Binding-site contacts:
Ligand atom C17 contacts residue VAL117 of chain 1.A at 4.0 Å (hydrophobic).
Ligand atom C12 contacts residue THR118 of chain 1.A at 3.9 Å.
Ligand atom C2 contacts residue MET121 of chain 1.A at 3.7 Å (hydrophobic).
Ligand atom C5 contacts residue ALA63 of chain 1.A at 3.9 Å (hydrophobic).
Ligand atom C4 contacts residue ALA63 of chain 1.A at 3.5 Å (hydrophobic).
Ligand atom C26 contacts residue ASP124 of chain 1.A at 4.1 Å.
Ligand atom C15 contacts residue THR118 of chain 1.A at 3.8 Å.
Ligand atom C15 contacts residue ILE96 of chain 1.A at 3.8 Å (hydrophobic).
Ligand atom C26 contacts residue MET121 of chain 1.A at 4.1 Å (hydrophobic).
Ligand atom C4 contacts residue MET121 of chain 1.A at 3.9 Å (hydrophobic).
Ligand atom C18 contacts residue LEU116 of chain 1.A at 3.4 Å (hydrophobic).
Ligand atom C16 contacts residue THR118 of chain 1.A at 3.6 Å.
Ligand atom C16 contacts residue ILE96 of chain 1.A at 3.7 Å (hydrophobic).
Ligand atom C18 contacts residue LYS65 of chain 1.A at 3.6 Å.
Ligand atom C22 contacts residue MET121 of chain 1.A at 3.1 Å (hydrophobic).
Ligand atom C25 contacts residue ASP124 of chain 1.A at 3.6 Å.
Ligand atom C10 contacts residue ALA63 of chain 1.A at 4.0 Å (hydrophobic).
Ligand atom N1 contacts residue HIS119 of chain 1.A at 3.6 Å.
Ligand atom C10 contacts residue THR118 of chain 1.A at 3.7 Å.
Ligand atom C16 contacts residue LEU87 of chain 1.A at 3.8 Å (hydrophobic).
Ligand atom C12 contacts residue LYS65 of chain 1.A at 4.0 Å.
Ligand atom N1 contacts residue LEU120 of chain 1.A at 3.9 Å.
Ligand atom C4 contacts residue HIS119 of chain 1.A at 3.3 Å.
Ligand atom C26 contacts residue ALA123 of chain 1.A at 3.9 Å (hydrophobic).
Ligand atom O24 contacts residue GLY122 of chain 1.A at 3.7 Å.
Ligand atom C19 contacts residue LYS65 of chain 1.A at 3.6 Å.
Ligand atom O24 contacts residue ALA123 of chain 1.A at 3.6 Å.
Ligand atom C18 contacts residue THR118 of chain 1.A at 3.6 Å.
Ligand atom C25 contacts residue ALA123 of chain 1.A at 3.9 Å (hydrophobic).
Ligand atom C21 contacts residue MET121 of chain 1.A at 3.4 Å (hydrophobic).
Ligand atom C22 contacts residue GLY122 of chain 1.A at 3.7 Å.
Ligand atom O24 contacts residue ASP124 of chain 1.A at 4.0 Å.
Ligand atom N20 contacts residue MET121 of chain 1.A at 2.7 Å (h-bond).
Ligand atom C18 contacts residue ALA63 of chain 1.A at 3.7 Å (hydrophobic).
Ligand atom C17 contacts residue LEU116 of chain 1.A at 3.6 Å (hydrophobic).
Ligand atom C19 contacts residue THR118 of chain 1.A at 3.8 Å.
Ligand atom O13 contacts residue GLY45 of chain 1.A at 3.7 Å.
Ligand atom N1 contacts residue MET121 of chain 1.A at 3.0 Å (h-bond).
Ligand atom C17 contacts residue THR118 of chain 1.A at 3.6 Å.
Ligand atom C23 contacts residue GLY122 of chain 1.A at 3.7 Å.

A small-molecule ligand and the protein it binds are described below.
Small molecule (SMILES): Cn1c(=O)c(Oc2ccccc2)cc2cnc(NC3CCOCC3)nc21

Sequence of chain 1.A:
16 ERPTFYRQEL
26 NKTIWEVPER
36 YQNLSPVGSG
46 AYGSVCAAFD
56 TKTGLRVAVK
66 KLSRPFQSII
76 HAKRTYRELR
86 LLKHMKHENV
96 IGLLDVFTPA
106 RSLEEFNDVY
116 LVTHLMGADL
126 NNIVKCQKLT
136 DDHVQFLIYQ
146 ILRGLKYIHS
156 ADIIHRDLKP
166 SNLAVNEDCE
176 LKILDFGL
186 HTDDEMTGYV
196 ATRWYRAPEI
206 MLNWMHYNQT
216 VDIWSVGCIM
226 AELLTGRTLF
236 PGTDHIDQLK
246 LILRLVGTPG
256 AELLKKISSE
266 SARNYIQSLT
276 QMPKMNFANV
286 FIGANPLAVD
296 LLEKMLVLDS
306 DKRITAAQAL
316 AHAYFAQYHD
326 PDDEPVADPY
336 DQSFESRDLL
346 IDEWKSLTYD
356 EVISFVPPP